Binding-site contacts:
Ligand atom O3 contacts residue ARG246 of chain 1.J at 3.2 Å (salt-bridge).
Ligand atom C8 contacts residue ASN244 of chain 1.J at 3.6 Å.
Ligand atom C7 contacts residue ASN146 of chain 1.J at 3.6 Å.
Ligand atom C8 contacts residue VAL138 of chain 1.J at 4.2 Å (hydrophobic).
Ligand atom O6 contacts residue ASP95 of chain 1.J at 4.5 Å.
Ligand atom O5 contacts residue VAL307 of chain 1.J at 4.4 Å.
Ligand atom C2 contacts residue SER308 of chain 1.J at 4.0 Å.
Ligand atom C2 contacts residue VAL307 of chain 1.J at 4.5 Å (hydrophobic).
Ligand atom C1 contacts residue LYS136 of chain 1.J at 4.5 Å.
Ligand atom O3 contacts residue SER308 of chain 1.J at 4.4 Å.
Ligand atom C8 contacts residue LEU145 of chain 1.J at 4.4 Å (hydrophobic).
Ligand atom O7 contacts residue PRO96 of chain 1.J at 3.6 Å.
Ligand atom C8 contacts residue SER308 of chain 1.J at 3.9 Å.
Ligand atom N2 contacts residue ASN146 of chain 1.J at 2.9 Å (h-bond).
Ligand atom C3 contacts residue ASN146 of chain 1.J at 3.8 Å.
Ligand atom C7 contacts residue VAL138 of chain 1.J at 4.3 Å (hydrophobic).
Ligand atom O6 contacts residue LYS136 of chain 1.J at 4.0 Å.
Ligand atom C4 contacts residue VAL307 of chain 1.J at 3.8 Å (hydrophobic).
Ligand atom O7 contacts residue VAL138 of chain 1.J at 3.8 Å.
Ligand atom C5 contacts residue ASN146 of chain 1.J at 3.6 Å.
Ligand atom C1 contacts residue VAL307 of chain 1.J at 4.2 Å (hydrophobic).
Ligand atom C1 contacts residue SER308 of chain 1.J at 4.4 Å.
Ligand atom C3 contacts residue VAL307 of chain 1.J at 3.6 Å (hydrophobic).
Ligand atom O3 contacts residue CYS245 of chain 1.J at 4.4 Å.
Ligand atom C3 contacts residue SER308 of chain 1.J at 3.9 Å.
Ligand atom C2 contacts residue ASN146 of chain 1.J at 2.5 Å.
Ligand atom O3 contacts residue CYS306 of chain 1.J at 3.7 Å.
Ligand atom C3 contacts residue ARG246 of chain 1.J at 4.2 Å.
Ligand atom O4 contacts residue ARG246 of chain 1.J at 3.5 Å (salt-bridge).
Ligand atom O7 contacts residue ASN146 of chain 1.J at 3.6 Å (h-bond).
Ligand atom C1 contacts residue ASN146 of chain 1.J at 1.4 Å.
Ligand atom O5 contacts residue ASN146 of chain 1.J at 2.4 Å (h-bond).
Ligand atom C4 contacts residue ASN146 of chain 1.J at 4.2 Å.
Ligand atom C5 contacts residue VAL307 of chain 1.J at 3.5 Å (hydrophobic).
Ligand atom O5 contacts residue LYS136 of chain 1.J at 3.8 Å.
Ligand atom C7 contacts residue SER308 of chain 1.J at 4.0 Å.
Ligand atom N2 contacts residue SER308 of chain 1.J at 3.1 Å (h-bond).
Ligand atom C4 contacts residue ARG246 of chain 1.J at 4.1 Å.
Ligand atom O4 contacts residue VAL307 of chain 1.J at 3.6 Å (h-bond).

This small molecule binds to this protein.
Small molecule (SMILES): CC(=O)N[C@@H]1[C@@H](O)[C@H](O)[C@@H](CO)O[C@H]1O

Sequence of chain 1.J:
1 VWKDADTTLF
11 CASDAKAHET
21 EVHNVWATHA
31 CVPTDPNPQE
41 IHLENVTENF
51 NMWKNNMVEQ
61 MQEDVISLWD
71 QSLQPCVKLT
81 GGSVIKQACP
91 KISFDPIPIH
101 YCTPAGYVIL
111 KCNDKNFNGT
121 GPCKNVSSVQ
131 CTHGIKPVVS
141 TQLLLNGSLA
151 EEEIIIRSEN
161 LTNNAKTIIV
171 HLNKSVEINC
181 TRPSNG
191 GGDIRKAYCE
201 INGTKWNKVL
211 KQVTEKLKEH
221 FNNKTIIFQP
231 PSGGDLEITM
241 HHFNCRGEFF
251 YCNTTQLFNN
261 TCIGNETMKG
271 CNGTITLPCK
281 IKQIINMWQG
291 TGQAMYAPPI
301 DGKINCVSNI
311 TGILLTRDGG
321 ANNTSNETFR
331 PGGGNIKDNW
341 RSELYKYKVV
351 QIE